Sequence of chain 1.B:
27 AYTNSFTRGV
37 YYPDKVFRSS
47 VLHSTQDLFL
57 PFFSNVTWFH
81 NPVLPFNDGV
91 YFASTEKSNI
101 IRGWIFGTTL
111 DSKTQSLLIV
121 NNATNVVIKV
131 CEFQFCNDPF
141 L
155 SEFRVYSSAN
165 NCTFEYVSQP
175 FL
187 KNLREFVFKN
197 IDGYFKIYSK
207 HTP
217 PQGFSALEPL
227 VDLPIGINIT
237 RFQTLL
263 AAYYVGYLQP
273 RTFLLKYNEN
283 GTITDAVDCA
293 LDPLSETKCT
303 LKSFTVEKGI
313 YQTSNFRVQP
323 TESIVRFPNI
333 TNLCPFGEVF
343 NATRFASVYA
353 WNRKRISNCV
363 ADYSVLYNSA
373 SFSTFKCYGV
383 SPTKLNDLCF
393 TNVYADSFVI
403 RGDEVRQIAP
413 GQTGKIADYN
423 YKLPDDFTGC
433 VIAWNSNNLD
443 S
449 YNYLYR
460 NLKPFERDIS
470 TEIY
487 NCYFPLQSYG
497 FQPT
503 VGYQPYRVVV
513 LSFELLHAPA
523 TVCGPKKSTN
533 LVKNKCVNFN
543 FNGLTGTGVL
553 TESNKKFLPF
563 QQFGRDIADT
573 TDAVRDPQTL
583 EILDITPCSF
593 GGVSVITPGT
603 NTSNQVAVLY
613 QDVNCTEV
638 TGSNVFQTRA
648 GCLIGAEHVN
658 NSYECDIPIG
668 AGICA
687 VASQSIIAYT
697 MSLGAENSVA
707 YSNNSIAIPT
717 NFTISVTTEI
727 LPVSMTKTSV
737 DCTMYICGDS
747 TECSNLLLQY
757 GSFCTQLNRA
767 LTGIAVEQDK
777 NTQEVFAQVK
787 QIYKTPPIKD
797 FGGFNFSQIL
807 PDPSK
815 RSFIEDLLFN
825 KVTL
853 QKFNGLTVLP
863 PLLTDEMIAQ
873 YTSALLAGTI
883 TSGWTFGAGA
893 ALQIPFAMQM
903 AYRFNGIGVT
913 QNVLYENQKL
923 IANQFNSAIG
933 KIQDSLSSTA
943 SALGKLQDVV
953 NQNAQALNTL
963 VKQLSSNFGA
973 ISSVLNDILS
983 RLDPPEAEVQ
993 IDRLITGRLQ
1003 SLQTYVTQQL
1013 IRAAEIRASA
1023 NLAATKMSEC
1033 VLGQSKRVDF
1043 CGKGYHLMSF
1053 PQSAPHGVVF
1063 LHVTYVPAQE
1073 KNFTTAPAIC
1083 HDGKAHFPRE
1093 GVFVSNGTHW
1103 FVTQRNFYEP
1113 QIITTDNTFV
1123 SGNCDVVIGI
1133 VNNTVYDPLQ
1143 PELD

The small molecule below binds the protein below.
Small molecule (SMILES): CC(=O)N[C@@H]1[C@@H](O)[C@H](O)[C@@H](CO)O[C@H]1O

Binding-site contacts:
Ligand atom N2 contacts residue ASN234 of chain 1.C at 2.8 Å (h-bond).
Ligand atom C2 contacts residue ASN234 of chain 1.C at 2.4 Å.
Ligand atom C7 contacts residue ASN234 of chain 1.C at 3.0 Å.
Ligand atom C8 contacts residue ASN234 of chain 1.C at 4.1 Å.
Ligand atom C4 contacts residue ASN234 of chain 1.C at 4.2 Å.
Ligand atom O6 contacts residue ASN234 of chain 1.C at 4.5 Å.
Ligand atom C5 contacts residue ASN234 of chain 1.C at 3.7 Å.
Ligand atom O5 contacts residue ASN234 of chain 1.C at 2.4 Å (h-bond).
Ligand atom C8 contacts residue LYS462 of chain 1.B at 4.4 Å.
Ligand atom C1 contacts residue ASN234 of chain 1.C at 1.4 Å.
Ligand atom C6 contacts residue THR108 of chain 1.C at 3.6 Å.
Ligand atom C3 contacts residue ASN234 of chain 1.C at 3.7 Å.
Ligand atom O7 contacts residue ASN234 of chain 1.C at 2.8 Å (h-bond).
Ligand atom O6 contacts residue THR108 of chain 1.C at 3.2 Å.
Ligand atom C1 contacts residue THR236 of chain 1.C at 4.2 Å.
Ligand atom O5 contacts residue THR108 of chain 1.C at 3.3 Å.
Ligand atom C1 contacts residue THR108 of chain 1.C at 4.0 Å.
Ligand atom C5 contacts residue THR108 of chain 1.C at 3.7 Å.

Sequence of chain 1.C:
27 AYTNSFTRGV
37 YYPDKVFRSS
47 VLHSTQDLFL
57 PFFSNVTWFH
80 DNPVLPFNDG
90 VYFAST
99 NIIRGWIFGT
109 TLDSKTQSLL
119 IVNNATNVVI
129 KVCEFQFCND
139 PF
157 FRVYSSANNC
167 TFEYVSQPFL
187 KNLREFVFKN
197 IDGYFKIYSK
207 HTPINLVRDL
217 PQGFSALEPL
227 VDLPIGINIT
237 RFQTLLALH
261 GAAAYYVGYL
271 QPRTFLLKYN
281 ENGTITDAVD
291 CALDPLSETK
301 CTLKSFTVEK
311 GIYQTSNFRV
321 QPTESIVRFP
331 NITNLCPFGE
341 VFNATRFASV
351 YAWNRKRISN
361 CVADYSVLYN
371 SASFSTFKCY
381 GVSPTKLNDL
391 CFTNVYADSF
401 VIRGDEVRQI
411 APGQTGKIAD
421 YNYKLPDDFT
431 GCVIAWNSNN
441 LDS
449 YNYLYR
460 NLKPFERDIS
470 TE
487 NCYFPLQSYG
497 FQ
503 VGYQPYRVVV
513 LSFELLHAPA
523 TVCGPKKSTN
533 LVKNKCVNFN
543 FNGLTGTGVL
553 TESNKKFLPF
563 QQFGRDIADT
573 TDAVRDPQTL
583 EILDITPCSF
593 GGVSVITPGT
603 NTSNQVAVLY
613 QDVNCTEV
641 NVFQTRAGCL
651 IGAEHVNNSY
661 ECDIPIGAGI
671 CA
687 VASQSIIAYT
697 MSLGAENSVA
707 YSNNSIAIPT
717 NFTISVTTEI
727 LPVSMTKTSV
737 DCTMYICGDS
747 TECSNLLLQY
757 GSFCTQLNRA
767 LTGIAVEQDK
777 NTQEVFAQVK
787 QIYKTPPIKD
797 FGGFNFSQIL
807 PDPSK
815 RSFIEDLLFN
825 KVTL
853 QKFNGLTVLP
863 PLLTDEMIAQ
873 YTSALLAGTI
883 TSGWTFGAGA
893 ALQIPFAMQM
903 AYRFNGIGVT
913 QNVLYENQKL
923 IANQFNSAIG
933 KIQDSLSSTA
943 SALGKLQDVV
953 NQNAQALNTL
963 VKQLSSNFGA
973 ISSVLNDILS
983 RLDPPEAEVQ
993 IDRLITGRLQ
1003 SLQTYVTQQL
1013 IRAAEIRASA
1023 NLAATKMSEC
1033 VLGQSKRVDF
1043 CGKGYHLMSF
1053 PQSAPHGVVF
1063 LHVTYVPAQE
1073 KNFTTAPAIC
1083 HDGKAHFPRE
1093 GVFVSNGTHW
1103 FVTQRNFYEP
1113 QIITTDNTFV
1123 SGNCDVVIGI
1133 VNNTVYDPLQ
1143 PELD